Binding-site contacts:
Ligand atom N02 contacts residue ASP197 of chain 1.B at 3.0 Å (salt-bridge).
Ligand atom N07 contacts residue ILE152 of chain 1.B at 3.9 Å.
Ligand atom N07 contacts residue ILE155 of chain 1.B at 3.9 Å.
Ligand atom C11 contacts residue ILE163 of chain 1.B at 3.2 Å (hydrophobic).
Ligand atom C06 contacts residue TYR159 of chain 1.B at 3.5 Å (hydrophobic).
Ligand atom C05 contacts residue ARG156 of chain 1.B at 3.9 Å.
Ligand atom C03 contacts residue PRO160 of chain 1.B at 4.0 Å (hydrophobic).
Ligand atom C06 contacts residue ARG162 of chain 1.B at 3.9 Å.
Ligand atom C08 contacts residue ILE152 of chain 1.B at 3.7 Å (hydrophobic).
Ligand atom C12 contacts residue ASP161 of chain 1.B at 4.0 Å.
Ligand atom N07 contacts residue ARG156 of chain 1.B at 3.5 Å.
Ligand atom C11 contacts residue ARG162 of chain 1.B at 3.5 Å.
Ligand atom C05 contacts residue ARG162 of chain 1.B at 3.2 Å.
Ligand atom C06 contacts residue ARG156 of chain 1.B at 3.7 Å.
Ligand atom C03 contacts residue ASP197 of chain 1.B at 3.6 Å.
Ligand atom C01 contacts residue ASP197 of chain 1.B at 3.0 Å.
Ligand atom C09 contacts residue MET164 of chain 1.B at 3.7 Å (hydrophobic).
Ligand atom C03 contacts residue ARG156 of chain 1.B at 3.5 Å.
Ligand atom N02 contacts residue ARG162 of chain 1.B at 3.1 Å (salt-bridge).
Ligand atom C10 contacts residue ASP197 of chain 1.B at 3.4 Å.
Ligand atom C01 contacts residue PRO160 of chain 1.B at 3.8 Å (hydrophobic).
Ligand atom C12 contacts residue ARG251 of chain 1.B at 3.2 Å.
Ligand atom C11 contacts residue ASP197 of chain 1.B at 3.4 Å.
Ligand atom N02 contacts residue PRO160 of chain 1.B at 3.5 Å (h-bond).
Ligand atom C09 contacts residue ARG156 of chain 1.B at 3.5 Å.
Ligand atom C04 contacts residue ARG156 of chain 1.B at 3.6 Å.
Ligand atom C09 contacts residue ASN195 of chain 1.B at 2.9 Å.
Ligand atom C12 contacts residue TRP407 of chain 1.A at 4.0 Å (hydrophobic).
Ligand atom C13 contacts residue ARG251 of chain 1.B at 3.1 Å.
Ligand atom C08 contacts residue ASN195 of chain 1.B at 3.2 Å.
Ligand atom C08 contacts residue ARG156 of chain 1.B at 3.4 Å.
Ligand atom C06 contacts residue MET164 of chain 1.B at 3.8 Å (hydrophobic).
Ligand atom C08 contacts residue MET164 of chain 1.B at 3.4 Å (hydrophobic).
Ligand atom C04 contacts residue ASP197 of chain 1.B at 4.0 Å.
Ligand atom C05 contacts residue TYR159 of chain 1.B at 3.6 Å (hydrophobic).
Ligand atom C04 contacts residue ARG162 of chain 1.B at 4.0 Å.
Ligand atom N07 contacts residue MET164 of chain 1.B at 3.2 Å.
Ligand atom C10 contacts residue ARG162 of chain 1.B at 4.0 Å.
Ligand atom C12 contacts residue ILE163 of chain 1.B at 3.2 Å (hydrophobic).
Ligand atom C05 contacts residue PRO160 of chain 1.B at 3.7 Å (hydrophobic).

This small molecule binds to this protein.
Small molecule (SMILES): c1csc(CNCc2ccncc2)c1

Sequence of chain 1.B:
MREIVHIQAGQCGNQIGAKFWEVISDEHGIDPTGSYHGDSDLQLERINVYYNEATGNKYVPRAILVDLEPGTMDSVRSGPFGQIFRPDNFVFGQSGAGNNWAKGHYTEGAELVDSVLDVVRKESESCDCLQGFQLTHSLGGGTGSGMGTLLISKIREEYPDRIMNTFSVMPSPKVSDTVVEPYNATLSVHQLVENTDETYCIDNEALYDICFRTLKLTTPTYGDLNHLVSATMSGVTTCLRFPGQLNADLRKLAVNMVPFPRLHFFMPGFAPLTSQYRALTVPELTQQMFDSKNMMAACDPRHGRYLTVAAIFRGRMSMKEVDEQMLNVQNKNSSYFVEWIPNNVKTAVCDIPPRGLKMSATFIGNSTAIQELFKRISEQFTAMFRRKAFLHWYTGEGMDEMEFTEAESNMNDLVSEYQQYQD

Sequence of chain 1.A:
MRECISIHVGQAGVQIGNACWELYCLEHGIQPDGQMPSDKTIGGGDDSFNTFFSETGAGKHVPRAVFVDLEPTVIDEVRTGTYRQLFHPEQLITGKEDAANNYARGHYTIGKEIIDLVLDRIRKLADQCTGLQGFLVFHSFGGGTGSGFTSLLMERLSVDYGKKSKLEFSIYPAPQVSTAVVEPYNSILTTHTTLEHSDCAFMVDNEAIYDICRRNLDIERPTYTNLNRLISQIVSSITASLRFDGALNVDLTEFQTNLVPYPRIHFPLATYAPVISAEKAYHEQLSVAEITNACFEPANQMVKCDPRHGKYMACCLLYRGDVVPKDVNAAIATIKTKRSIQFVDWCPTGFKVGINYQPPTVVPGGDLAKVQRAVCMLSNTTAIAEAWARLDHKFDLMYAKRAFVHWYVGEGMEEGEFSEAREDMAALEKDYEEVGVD